The small molecule below binds the protein below.
Small molecule (SMILES): CC(C)C12C3C4C5(C)C6C1[Ru]463521[NH2+]CC[NH2+]1

Binding-site contacts:
Ligand atom N1B contacts residue ASN39 of chain 1.G at 3.8 Å.
Ligand atom C9A contacts residue GLU42 of chain 1.G at 3.7 Å.
Ligand atom N4B contacts residue GLU42 of chain 1.G at 3.8 Å.
Ligand atom C3B contacts residue GLU42 of chain 1.G at 4.1 Å.
Ligand atom RU1 contacts residue GLU42 of chain 1.G at 3.5 Å.
Ligand atom C7A contacts residue GLU42 of chain 1.C at 3.5 Å.
Ligand atom N1B contacts residue GLU42 of chain 1.G at 3.4 Å (salt-bridge).
Ligand atom N1B contacts residue GLU42 of chain 1.C at 2.8 Å (salt-bridge).
Ligand atom C3B contacts residue ASN39 of chain 1.G at 4.0 Å.
Ligand atom C10A contacts residue GLU42 of chain 1.G at 3.5 Å.
Ligand atom C2B contacts residue ALA41 of chain 1.G at 4.2 Å (hydrophobic).
Ligand atom RU1 contacts residue GLU42 of chain 1.C at 3.6 Å.
Ligand atom C5A contacts residue GLU42 of chain 1.G at 3.5 Å.
Ligand atom N4B contacts residue GLU42 of chain 1.C at 3.4 Å (salt-bridge).
Ligand atom C3A contacts residue GLU42 of chain 1.G at 3.8 Å.
Ligand atom C2B contacts residue ASN39 of chain 1.G at 3.5 Å.
Ligand atom C3B contacts residue ARG36 of chain 1.G at 4.5 Å.
Ligand atom C3B contacts residue ALA41 of chain 1.G at 3.9 Å (hydrophobic).
Ligand atom C2B contacts residue GLU42 of chain 1.G at 3.5 Å.
Ligand atom N1B contacts residue ASN39 of chain 1.C at 3.8 Å.
Ligand atom C3B contacts residue GLU42 of chain 1.C at 3.2 Å.
Ligand atom C2A contacts residue GLU42 of chain 1.C at 3.7 Å.
Ligand atom C1A contacts residue GLU42 of chain 1.C at 3.2 Å.
Ligand atom C4A contacts residue GLU42 of chain 1.G at 3.1 Å.
Ligand atom C2B contacts residue GLU42 of chain 1.C at 3.4 Å.
Ligand atom C8A contacts residue GLU42 of chain 1.G at 3.0 Å.
Ligand atom C2B contacts residue ASN39 of chain 1.C at 3.4 Å.

Sequence of chain 1.C:
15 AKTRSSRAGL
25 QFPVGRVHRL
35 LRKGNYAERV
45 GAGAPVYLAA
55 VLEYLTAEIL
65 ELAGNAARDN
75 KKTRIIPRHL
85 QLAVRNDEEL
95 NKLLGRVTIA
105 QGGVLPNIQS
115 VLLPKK

Sequence of chain 1.G:
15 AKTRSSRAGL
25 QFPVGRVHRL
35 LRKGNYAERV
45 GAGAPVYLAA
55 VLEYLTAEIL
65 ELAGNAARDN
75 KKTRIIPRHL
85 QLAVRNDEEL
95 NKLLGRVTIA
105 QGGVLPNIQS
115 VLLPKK